Sequence of chain 1.B:
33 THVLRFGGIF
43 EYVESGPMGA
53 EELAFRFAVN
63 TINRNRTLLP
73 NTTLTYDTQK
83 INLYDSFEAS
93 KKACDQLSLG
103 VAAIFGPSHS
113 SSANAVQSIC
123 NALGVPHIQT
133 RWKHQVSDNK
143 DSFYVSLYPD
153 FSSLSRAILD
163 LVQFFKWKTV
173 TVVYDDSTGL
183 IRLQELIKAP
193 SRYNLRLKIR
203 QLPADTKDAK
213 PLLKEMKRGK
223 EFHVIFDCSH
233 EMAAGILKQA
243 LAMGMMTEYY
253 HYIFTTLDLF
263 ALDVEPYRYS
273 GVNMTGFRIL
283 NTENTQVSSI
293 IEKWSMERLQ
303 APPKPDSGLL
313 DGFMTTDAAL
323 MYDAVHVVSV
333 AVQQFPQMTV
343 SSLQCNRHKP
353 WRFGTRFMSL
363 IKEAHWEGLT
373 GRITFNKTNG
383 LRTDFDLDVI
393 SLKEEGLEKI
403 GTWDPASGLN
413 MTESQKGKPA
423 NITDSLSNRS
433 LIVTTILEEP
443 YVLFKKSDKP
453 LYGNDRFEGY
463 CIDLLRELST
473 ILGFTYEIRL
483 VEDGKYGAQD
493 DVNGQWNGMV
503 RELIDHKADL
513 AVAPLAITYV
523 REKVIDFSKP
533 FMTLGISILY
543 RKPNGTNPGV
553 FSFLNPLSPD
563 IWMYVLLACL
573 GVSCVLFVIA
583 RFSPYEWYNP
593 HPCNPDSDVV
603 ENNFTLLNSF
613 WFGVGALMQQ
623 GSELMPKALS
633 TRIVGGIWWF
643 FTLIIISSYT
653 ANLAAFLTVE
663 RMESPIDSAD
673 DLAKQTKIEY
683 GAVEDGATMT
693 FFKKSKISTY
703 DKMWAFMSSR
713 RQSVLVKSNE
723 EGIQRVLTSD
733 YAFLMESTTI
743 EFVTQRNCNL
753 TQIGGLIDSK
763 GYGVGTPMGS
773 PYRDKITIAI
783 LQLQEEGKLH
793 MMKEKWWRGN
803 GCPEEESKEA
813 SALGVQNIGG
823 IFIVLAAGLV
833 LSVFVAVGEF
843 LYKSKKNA

Binding-site contacts:
Ligand atom FAC contacts residue GLY763 of chain 1.B at 3.2 Å.
Ligand atom CAD contacts residue SER761 of chain 1.B at 3.5 Å.
Ligand atom CAK contacts residue GLY763 of chain 1.B at 3.5 Å.
Ligand atom CAF contacts residue PRO532 of chain 1.B at 3.6 Å (hydrophobic).
Ligand atom CAL contacts residue SER761 of chain 1.B at 3.4 Å.
Ligand atom CAN contacts residue GLN786 of chain 1.C at 3.2 Å.
Ligand atom CAN contacts residue PRO532 of chain 1.C at 3.7 Å (hydrophobic).
Ligand atom CAG contacts residue SER761 of chain 1.B at 3.8 Å.
Ligand atom CAF contacts residue LYS762 of chain 1.B at 3.5 Å.
Ligand atom CAH contacts residue LEU791 of chain 1.C at 3.8 Å (hydrophobic).
Ligand atom OAA contacts residue LEU783 of chain 1.C at 3.3 Å.
Ligand atom CAL contacts residue PRO532 of chain 1.C at 4.0 Å (hydrophobic).
Ligand atom NAO contacts residue PRO532 of chain 1.C at 3.5 Å (h-bond).
Ligand atom CAH contacts residue PRO532 of chain 1.C at 3.7 Å (hydrophobic).
Ligand atom FAC contacts residue PRO532 of chain 1.B at 3.9 Å.
Ligand atom CAH contacts residue GLN786 of chain 1.C at 3.3 Å.
Ligand atom CAE contacts residue SER761 of chain 1.B at 3.2 Å.
Ligand atom CAD contacts residue THR535 of chain 1.C at 3.6 Å.
Ligand atom CAN contacts residue SER761 of chain 1.B at 3.8 Å.
Ligand atom NAO contacts residue GLN786 of chain 1.C at 3.7 Å.
Ligand atom FAC contacts residue LYS762 of chain 1.B at 3.0 Å.
Ligand atom FAC contacts residue MET534 of chain 1.B at 3.4 Å.
Ligand atom CAH contacts residue MET534 of chain 1.C at 3.9 Å (hydrophobic).
Ligand atom CAF contacts residue GLY763 of chain 1.B at 3.4 Å.
Ligand atom CAK contacts residue LYS762 of chain 1.B at 3.2 Å.
Ligand atom OAB contacts residue PRO532 of chain 1.B at 3.3 Å.
Ligand atom NAO contacts residue SER761 of chain 1.B at 3.5 Å (h-bond).
Ligand atom CAI contacts residue GLN786 of chain 1.C at 3.8 Å.
Ligand atom CAM contacts residue GLY763 of chain 1.B at 4.1 Å.
Ligand atom CAG contacts residue GLN786 of chain 1.C at 3.2 Å.
Ligand atom CAH contacts residue PHE533 of chain 1.C at 3.3 Å (hydrophobic).
Ligand atom CAD contacts residue LYS762 of chain 1.B at 3.4 Å.
Ligand atom OAA contacts residue ILE519 of chain 1.B at 3.6 Å.
Ligand atom NAJ contacts residue PRO532 of chain 1.C at 2.9 Å (h-bond).
Ligand atom CAE contacts residue THR535 of chain 1.C at 3.6 Å.
Ligand atom FAC contacts residue THR535 of chain 1.B at 3.5 Å.
Ligand atom OAB contacts residue ILE519 of chain 1.B at 4.0 Å.
Ligand atom CAI contacts residue PRO532 of chain 1.C at 3.3 Å (hydrophobic).
Ligand atom CAE contacts residue LYS762 of chain 1.B at 3.9 Å.
Ligand atom OAB contacts residue LYS531 of chain 1.C at 3.2 Å.

Sequence of chain 1.C:
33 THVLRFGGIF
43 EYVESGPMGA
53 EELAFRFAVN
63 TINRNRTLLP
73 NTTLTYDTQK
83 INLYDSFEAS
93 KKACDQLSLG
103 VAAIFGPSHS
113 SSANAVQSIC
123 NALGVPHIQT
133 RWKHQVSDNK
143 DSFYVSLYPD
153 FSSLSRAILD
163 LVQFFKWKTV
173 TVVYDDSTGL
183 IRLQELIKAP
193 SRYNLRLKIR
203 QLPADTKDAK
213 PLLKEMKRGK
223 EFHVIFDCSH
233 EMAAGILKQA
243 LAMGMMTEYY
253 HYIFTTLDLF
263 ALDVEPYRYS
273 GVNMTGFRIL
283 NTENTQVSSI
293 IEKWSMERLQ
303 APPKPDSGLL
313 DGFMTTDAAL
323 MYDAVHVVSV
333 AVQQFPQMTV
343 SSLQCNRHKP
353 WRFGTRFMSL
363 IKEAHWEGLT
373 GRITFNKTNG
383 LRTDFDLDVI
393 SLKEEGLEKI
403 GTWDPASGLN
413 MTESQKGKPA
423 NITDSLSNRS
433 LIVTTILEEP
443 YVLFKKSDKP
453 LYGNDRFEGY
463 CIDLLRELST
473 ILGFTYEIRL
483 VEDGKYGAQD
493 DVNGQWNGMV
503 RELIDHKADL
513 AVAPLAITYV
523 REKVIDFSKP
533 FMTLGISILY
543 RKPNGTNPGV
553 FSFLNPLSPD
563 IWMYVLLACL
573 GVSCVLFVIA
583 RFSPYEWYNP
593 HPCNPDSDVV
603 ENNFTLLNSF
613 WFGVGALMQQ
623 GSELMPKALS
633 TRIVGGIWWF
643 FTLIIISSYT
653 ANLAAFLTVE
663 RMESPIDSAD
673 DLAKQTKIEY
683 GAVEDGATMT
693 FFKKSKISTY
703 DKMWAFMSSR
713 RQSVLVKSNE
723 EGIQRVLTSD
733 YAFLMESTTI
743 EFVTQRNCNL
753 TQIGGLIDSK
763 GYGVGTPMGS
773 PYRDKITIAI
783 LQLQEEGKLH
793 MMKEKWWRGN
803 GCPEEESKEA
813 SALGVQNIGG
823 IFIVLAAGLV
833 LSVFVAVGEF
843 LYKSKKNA

This protein binds this small molecule.
Small molecule (SMILES): O=S1(=O)NCN(C2CC2)c2ccc(F)cc21